Sequence of chain 1.B:
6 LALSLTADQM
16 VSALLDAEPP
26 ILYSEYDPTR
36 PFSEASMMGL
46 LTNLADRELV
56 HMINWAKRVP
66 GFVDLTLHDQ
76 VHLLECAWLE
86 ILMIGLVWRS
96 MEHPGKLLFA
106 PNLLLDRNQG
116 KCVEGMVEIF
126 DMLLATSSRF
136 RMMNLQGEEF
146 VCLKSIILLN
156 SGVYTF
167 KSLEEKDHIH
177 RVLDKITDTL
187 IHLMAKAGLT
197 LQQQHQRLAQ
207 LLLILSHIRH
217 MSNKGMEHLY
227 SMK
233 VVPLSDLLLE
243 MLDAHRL

A small-molecule ligand and the protein it binds are described below.
Small molecule (SMILES): CC[C@H](C)[C@H](NC(=O)[C@@H](N)CCCCN)C(=O)N[C@@H](CC(C)C)C(=O)N[C@@H](Cc1cnc[nH]1)C(=O)N[C@@H](CCCN=C(N)N)C(=O)N[C@@H](CC(C)C)C(=O)N[C@@H](CC(C)C)C(=O)N[C@@H](CCC(N)=O)C(=O)N[C@H](C=O)CC(=O)O

Binding-site contacts:
Ligand atom CE1 contacts residue LEU72 of chain 1.B at 3.0 Å (hydrophobic).
Ligand atom CG2 contacts residue LEU239 of chain 1.B at 4.0 Å (hydrophobic).
Ligand atom CD contacts residue LEU72 of chain 1.B at 4.1 Å (hydrophobic).
Ligand atom CE contacts residue GLU80 of chain 1.B at 3.5 Å.
Ligand atom N contacts residue ILE58 of chain 1.B at 4.0 Å.
Ligand atom CD1 contacts residue GLN75 of chain 1.B at 3.9 Å.
Ligand atom CB contacts residue LEU72 of chain 1.B at 3.8 Å (hydrophobic).
Ligand atom CD1 contacts residue VAL76 of chain 1.B at 3.8 Å (hydrophobic).
Ligand atom CB contacts residue GLU242 of chain 1.B at 4.1 Å.
Ligand atom CD contacts residue GLU80 of chain 1.B at 3.7 Å.
Ligand atom CD2 contacts residue MET243 of chain 1.B at 3.7 Å (hydrophobic).
Ligand atom CB contacts residue ILE58 of chain 1.B at 4.0 Å (hydrophobic).
Ligand atom CA contacts residue GLU242 of chain 1.B at 4.0 Å.
Ligand atom O contacts residue LYS62 of chain 1.B at 3.5 Å (salt-bridge).
Ligand atom CD2 contacts residue PHE67 of chain 1.B at 4.0 Å (hydrophobic).
Ligand atom NZ contacts residue GLU80 of chain 1.B at 2.7 Å (salt-bridge).
Ligand atom CB contacts residue GLU242 of chain 1.B at 3.3 Å.
Ligand atom N contacts residue LEU239 of chain 1.B at 4.1 Å.
Ligand atom N contacts residue GLU242 of chain 1.B at 2.9 Å (salt-bridge).
Ligand atom CA contacts residue VAL76 of chain 1.B at 4.1 Å (hydrophobic).
Ligand atom CD2 contacts residue LEU79 of chain 1.B at 3.7 Å (hydrophobic).
Ligand atom CD2 contacts residue VAL76 of chain 1.B at 3.6 Å (hydrophobic).
Ligand atom C contacts residue GLU242 of chain 1.B at 3.9 Å.
Ligand atom ND1 contacts residue LEU72 of chain 1.B at 3.2 Å.
Ligand atom CD1 contacts residue LEU79 of chain 1.B at 3.8 Å (hydrophobic).
Ligand atom CG1 contacts residue GLU242 of chain 1.B at 3.3 Å.
Ligand atom NE2 contacts residue LEU72 of chain 1.B at 4.1 Å.
Ligand atom CG contacts residue ILE58 of chain 1.B at 3.9 Å (hydrophobic).
Ligand atom O contacts residue LEU72 of chain 1.B at 4.0 Å.
Ligand atom CD1 contacts residue GLU242 of chain 1.B at 3.7 Å.
Ligand atom CD1 contacts residue ILE58 of chain 1.B at 3.5 Å (hydrophobic).
Ligand atom CD1 contacts residue ASP238 of chain 1.B at 3.4 Å.
Ligand atom CE contacts residue VAL76 of chain 1.B at 4.2 Å (hydrophobic).
Ligand atom CD2 contacts residue ILE58 of chain 1.B at 3.6 Å (hydrophobic).
Ligand atom CD1 contacts residue LEU239 of chain 1.B at 3.7 Å (hydrophobic).
Ligand atom CD2 contacts residue GLU80 of chain 1.B at 3.7 Å.
Ligand atom CG contacts residue LEU72 of chain 1.B at 3.8 Å (hydrophobic).
Ligand atom NZ contacts residue VAL76 of chain 1.B at 4.1 Å.
Ligand atom CD2 contacts residue GLN75 of chain 1.B at 3.8 Å.
Ligand atom CA contacts residue GLU242 of chain 1.B at 3.7 Å.